Sequence of chain 1.D:
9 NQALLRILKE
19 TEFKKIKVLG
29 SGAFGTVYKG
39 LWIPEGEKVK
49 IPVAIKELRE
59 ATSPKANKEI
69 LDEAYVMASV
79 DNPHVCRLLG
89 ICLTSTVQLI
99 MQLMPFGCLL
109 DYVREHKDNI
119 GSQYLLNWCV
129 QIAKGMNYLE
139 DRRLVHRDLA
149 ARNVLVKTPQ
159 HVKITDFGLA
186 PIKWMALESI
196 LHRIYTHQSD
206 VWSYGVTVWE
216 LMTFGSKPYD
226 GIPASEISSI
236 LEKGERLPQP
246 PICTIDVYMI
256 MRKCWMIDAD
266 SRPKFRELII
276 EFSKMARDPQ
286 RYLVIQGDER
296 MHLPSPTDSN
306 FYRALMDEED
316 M

Binding-site contacts:
Ligand atom O2G contacts residue ASN151 of chain 1.D at 2.9 Å (h-bond).
Ligand atom N6 contacts residue MET99 of chain 1.D at 3.3 Å (h-bond).
Ligand atom O3G contacts residue ARG150 of chain 1.D at 2.9 Å (salt-bridge).
Ligand atom O3G contacts residue ASP146 of chain 1.D at 2.8 Å (salt-bridge).
Ligand atom O1B contacts residue ASN151 of chain 1.D at 2.9 Å (h-bond).
Ligand atom N1 contacts residue MET102 of chain 1.D at 3.2 Å (h-bond).
Ligand atom O2' contacts residue CYS106 of chain 1.D at 3.2 Å.
Ligand atom PB contacts residue MG1 of chain 1.N at 3.5 Å.
Ligand atom O2A contacts residue ASP164 of chain 1.D at 2.7 Å (salt-bridge).
Ligand atom O1A contacts residue SER29 of chain 1.D at 3.6 Å.
Ligand atom O1B contacts residue ARG150 of chain 1.D at 3.6 Å.
Ligand atom O3G contacts residue ASN151 of chain 1.D at 3.3 Å (h-bond).
Ligand atom PA contacts residue MG1 of chain 1.N at 3.4 Å.
Ligand atom C5' contacts residue GLY28 of chain 1.D at 3.7 Å.
Ligand atom N6 contacts residue ALA52 of chain 1.D at 3.5 Å.
Ligand atom O4' contacts residue VAL35 of chain 1.D at 3.3 Å.
Ligand atom O1A contacts residue GLY30 of chain 1.D at 3.2 Å (h-bond).
Ligand atom C2 contacts residue MET102 of chain 1.D at 3.5 Å (hydrophobic).
Ligand atom O1G contacts residue ALA31 of chain 1.D at 3.5 Å (h-bond).
Ligand atom O2G contacts residue MG1 of chain 1.N at 2.5 Å.
Ligand atom O1B contacts residue MG1 of chain 1.N at 2.3 Å.
Ligand atom O2B contacts residue ARG150 of chain 1.D at 3.5 Å.
Ligand atom C8 contacts residue VAL35 of chain 1.D at 3.6 Å (hydrophobic).
Ligand atom N6 contacts residue LEU153 of chain 1.D at 3.6 Å.
Ligand atom N9 contacts residue VAL35 of chain 1.D at 3.6 Å.
Ligand atom N3B contacts residue GLY30 of chain 1.D at 3.8 Å.
Ligand atom PG contacts residue MG1 of chain 1.N at 3.7 Å.
Ligand atom O2G contacts residue ASP164 of chain 1.D at 2.8 Å (salt-bridge).
Ligand atom O5' contacts residue VAL35 of chain 1.D at 3.2 Å.
Ligand atom O1G contacts residue ASP146 of chain 1.D at 3.7 Å.
Ligand atom N6 contacts residue GLN100 of chain 1.D at 3.0 Å (h-bond).
Ligand atom C5' contacts residue VAL35 of chain 1.D at 3.7 Å (hydrophobic).
Ligand atom C5' contacts residue SER29 of chain 1.D at 3.7 Å.
Ligand atom O3A contacts residue SER29 of chain 1.D at 3.7 Å.
Ligand atom C6 contacts residue LEU153 of chain 1.D at 3.7 Å (hydrophobic).
Ligand atom N7 contacts residue YW51 of chain 1.P at 3.5 Å.
Ligand atom PG contacts residue ASP146 of chain 1.D at 3.6 Å.
Ligand atom O3A contacts residue MG1 of chain 1.N at 3.7 Å.
Ligand atom O2A contacts residue MG1 of chain 1.N at 2.1 Å.
Ligand atom C6 contacts residue ALA52 of chain 1.D at 3.8 Å (hydrophobic).

This small molecule binds to this protein.
Small molecule (SMILES): Nc1ncnc2c1ncn2[C@@H]1O[C@H](CO[P](=O)(O)O[P](=O)(O)NP(=O)(O)O)[C@@H](O)[C@H]1O